Sequence of chain 23.A:
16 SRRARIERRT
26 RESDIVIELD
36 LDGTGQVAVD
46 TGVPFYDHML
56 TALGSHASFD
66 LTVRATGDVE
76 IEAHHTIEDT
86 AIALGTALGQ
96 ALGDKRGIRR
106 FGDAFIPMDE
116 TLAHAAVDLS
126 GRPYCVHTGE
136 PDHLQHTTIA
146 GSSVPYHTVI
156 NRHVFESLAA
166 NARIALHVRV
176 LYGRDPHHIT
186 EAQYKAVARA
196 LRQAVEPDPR

Binding-site contacts:
Ligand atom N4 contacts residue HIS79 of chain 4.A at 3.2 Å (h-bond).
Ligand atom N1 contacts residue GLU186 of chain 14.A at 3.1 Å (salt-bridge).
Ligand atom N1 contacts residue HIS53 of chain 14.A at 4.4 Å.
Ligand atom N2 contacts residue MN1 of chain 4.C at 4.4 Å.
Ligand atom N4 contacts residue GLU83 of chain 4.A at 3.1 Å (salt-bridge).
Ligand atom N4 contacts residue MN1 of chain 14.D at 4.4 Å.
Ligand atom N1 contacts residue MN1 of chain 14.D at 2.2 Å.
Ligand atom N3A contacts residue MET113 of chain 14.A at 3.8 Å.
Ligand atom N2 contacts residue MN1 of chain 14.D at 3.1 Å.
Ligand atom N2 contacts residue GLU186 of chain 14.A at 3.9 Å.
Ligand atom N1 contacts residue HIS80 of chain 4.A at 2.9 Å (h-bond).
Ligand atom N4 contacts residue HIS183 of chain 14.A at 3.2 Å (h-bond).
Ligand atom N3A contacts residue GLU83 of chain 4.A at 3.6 Å (salt-bridge).
Ligand atom N4 contacts residue HIS80 of chain 4.A at 4.4 Å.
Ligand atom C3 contacts residue MN1 of chain 14.D at 4.2 Å.
Ligand atom C3 contacts residue MET113 of chain 14.A at 3.2 Å (hydrophobic).
Ligand atom C5 contacts residue MN1 of chain 4.C at 3.2 Å.
Ligand atom N1 contacts residue HIS182 of chain 14.A at 3.1 Å (h-bond).
Ligand atom C5 contacts residue GLU186 of chain 14.A at 3.9 Å.
Ligand atom C5 contacts residue HIS80 of chain 4.A at 3.7 Å.
Ligand atom N3A contacts residue MN1 of chain 4.C at 3.6 Å.
Ligand atom N4 contacts residue MN1 of chain 4.C at 2.2 Å.
Ligand atom C3 contacts residue HIS80 of chain 4.A at 4.3 Å.
Ligand atom C3 contacts residue GLU83 of chain 4.A at 3.6 Å.
Ligand atom C5 contacts residue HIS183 of chain 14.A at 3.6 Å.
Ligand atom C3 contacts residue MN1 of chain 4.C at 3.3 Å.
Ligand atom C5 contacts residue MN1 of chain 14.D at 3.3 Å.
Ligand atom N2 contacts residue MET113 of chain 14.A at 3.3 Å.
Ligand atom C3 contacts residue HIS183 of chain 14.A at 4.3 Å.
Ligand atom C5 contacts residue MET113 of chain 14.A at 3.6 Å (hydrophobic).
Ligand atom C5 contacts residue HIS79 of chain 4.A at 3.2 Å.
Ligand atom N1 contacts residue MET113 of chain 14.A at 3.5 Å.
Ligand atom N3A contacts residue ARG127 of chain 23.A at 3.2 Å (salt-bridge).
Ligand atom N1 contacts residue MN1 of chain 4.C at 4.3 Å.
Ligand atom C5 contacts residue HIS182 of chain 14.A at 3.3 Å.
Ligand atom N1 contacts residue HIS79 of chain 4.A at 4.4 Å.
Ligand atom N2 contacts residue HIS80 of chain 4.A at 3.5 Å (h-bond).
Ligand atom N4 contacts residue MET113 of chain 14.A at 3.5 Å.
Ligand atom C5 contacts residue GLU83 of chain 4.A at 4.0 Å.
Ligand atom C3 contacts residue ARG127 of chain 23.A at 4.2 Å.

Sequence of chain 14.A:
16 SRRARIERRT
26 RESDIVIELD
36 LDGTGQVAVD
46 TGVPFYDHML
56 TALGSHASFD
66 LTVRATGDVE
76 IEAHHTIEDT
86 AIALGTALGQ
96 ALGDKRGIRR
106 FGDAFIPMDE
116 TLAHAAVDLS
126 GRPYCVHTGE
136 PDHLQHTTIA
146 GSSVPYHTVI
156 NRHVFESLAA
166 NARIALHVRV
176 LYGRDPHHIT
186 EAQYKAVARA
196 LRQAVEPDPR

Sequence of chain 4.A:
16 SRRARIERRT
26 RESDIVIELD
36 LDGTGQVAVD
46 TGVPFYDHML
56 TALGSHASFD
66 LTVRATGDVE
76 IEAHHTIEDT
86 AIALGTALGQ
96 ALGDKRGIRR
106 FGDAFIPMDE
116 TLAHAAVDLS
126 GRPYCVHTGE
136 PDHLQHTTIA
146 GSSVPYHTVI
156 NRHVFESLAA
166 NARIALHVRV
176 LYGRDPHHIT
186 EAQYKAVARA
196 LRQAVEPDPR

This small molecule binds to this protein.
Small molecule (SMILES): Nc1nc[nH]n1